Sequence of chain 1.B:
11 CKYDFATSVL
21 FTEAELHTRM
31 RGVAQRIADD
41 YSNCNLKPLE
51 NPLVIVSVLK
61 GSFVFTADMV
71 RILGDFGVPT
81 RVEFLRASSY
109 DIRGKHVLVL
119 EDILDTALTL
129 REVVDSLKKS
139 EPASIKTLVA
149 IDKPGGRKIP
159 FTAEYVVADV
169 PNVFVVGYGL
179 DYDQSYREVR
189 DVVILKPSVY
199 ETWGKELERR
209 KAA

Binding-site contacts:
Ligand atom OAG contacts residue ARG185 of chain 1.B at 3.2 Å (salt-bridge).
Ligand atom N2 contacts residue PHE172 of chain 1.B at 3.5 Å.
Ligand atom OAC contacts residue THR127 of chain 1.B at 2.6 Å (h-bond).
Ligand atom C6 contacts residue LYS151 of chain 1.B at 3.6 Å.
Ligand atom OAE contacts residue THR124 of chain 1.B at 3.2 Å (h-bond).
Ligand atom O6 contacts residue LYS151 of chain 1.B at 2.9 Å (salt-bridge).
Ligand atom C6 contacts residue ILE121 of chain 1.B at 3.7 Å (hydrophobic).
Ligand atom N2 contacts residue VAL173 of chain 1.B at 3.1 Å (h-bond).
Ligand atom OAH contacts residue LYS60 of chain 1.B at 3.1 Å (salt-bridge).
Ligand atom CAJ contacts residue MG1 of chain 1.K at 3.5 Å.
Ligand atom OAH contacts residue ARG185 of chain 1.B at 3.5 Å (salt-bridge).
Ligand atom N2 contacts residue ASP179 of chain 1.B at 2.5 Å (salt-bridge).
Ligand atom OAE contacts residue ALA125 of chain 1.B at 2.8 Å (h-bond).
Ligand atom O6 contacts residue PHE172 of chain 1.B at 3.6 Å.
Ligand atom OAD contacts residue GLY61 of chain 1.B at 2.8 Å (h-bond).
Ligand atom C2 contacts residue PHE172 of chain 1.B at 3.4 Å (hydrophobic).
Ligand atom OAD contacts residue LYS60 of chain 1.B at 3.4 Å (salt-bridge).
Ligand atom C8 contacts residue ASP123 of chain 1.B at 3.3 Å.
Ligand atom OAC contacts residue LEU126 of chain 1.B at 3.6 Å.
Ligand atom OAE contacts residue ASP123 of chain 1.B at 2.9 Å (salt-bridge).
Ligand atom OAD contacts residue MG1 of chain 1.K at 2.7 Å.
Ligand atom CAL contacts residue ILE121 of chain 1.B at 3.5 Å (hydrophobic).
Ligand atom PBB contacts residue MG1 of chain 1.J at 3.5 Å.
Ligand atom OAG contacts residue ASP179 of chain 1.B at 3.0 Å (salt-bridge).
Ligand atom O6 contacts residue VAL173 of chain 1.B at 3.1 Å (h-bond).
Ligand atom N1 contacts residue VAL173 of chain 1.B at 2.5 Å (h-bond).
Ligand atom C6 contacts residue PHE172 of chain 1.B at 3.6 Å (hydrophobic).
Ligand atom OAF contacts residue ASP123 of chain 1.B at 3.4 Å.
Ligand atom N7 contacts residue LYS151 of chain 1.B at 3.1 Å (salt-bridge).
Ligand atom C2 contacts residue VAL173 of chain 1.B at 3.3 Å (hydrophobic).
Ligand atom OAC contacts residue THR124 of chain 1.B at 3.4 Å (h-bond).
Ligand atom N2 contacts residue LEU178 of chain 1.B at 3.6 Å.
Ligand atom OAG contacts residue MG1 of chain 1.J at 2.1 Å.
Ligand atom C6 contacts residue VAL173 of chain 1.B at 3.7 Å (hydrophobic).
Ligand atom N1 contacts residue PHE172 of chain 1.B at 3.3 Å.
Ligand atom O6 contacts residue VAL171 of chain 1.B at 3.5 Å (h-bond).
Ligand atom N7 contacts residue ASP123 of chain 1.B at 3.6 Å.
Ligand atom PBA contacts residue THR124 of chain 1.B at 3.5 Å.
Ligand atom C5 contacts residue LYS151 of chain 1.B at 3.6 Å.
Ligand atom OAF contacts residue THR124 of chain 1.B at 2.8 Å (h-bond).

A small-molecule ligand and the protein it binds are described below.
Small molecule (SMILES): Nc1nc2c(ncn2CCN(/C=C/P(=O)(O)O)CCOCP(=O)(O)O)c(=O)[nH]1